Sequence of chain 1.F:
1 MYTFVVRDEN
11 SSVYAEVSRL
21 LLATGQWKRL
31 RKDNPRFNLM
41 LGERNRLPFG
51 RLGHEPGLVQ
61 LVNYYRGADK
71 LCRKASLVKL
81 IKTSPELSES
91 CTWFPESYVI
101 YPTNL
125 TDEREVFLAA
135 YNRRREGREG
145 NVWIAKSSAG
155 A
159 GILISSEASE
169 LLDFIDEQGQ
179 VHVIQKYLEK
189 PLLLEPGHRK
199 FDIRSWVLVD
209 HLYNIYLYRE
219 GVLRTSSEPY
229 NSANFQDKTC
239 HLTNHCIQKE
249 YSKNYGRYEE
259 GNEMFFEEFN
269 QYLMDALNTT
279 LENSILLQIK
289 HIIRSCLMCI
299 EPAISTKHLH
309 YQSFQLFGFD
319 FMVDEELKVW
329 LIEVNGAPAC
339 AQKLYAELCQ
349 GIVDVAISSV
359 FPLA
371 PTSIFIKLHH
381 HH

The protein below binds the small molecule below.
Small molecule (SMILES): Nc1ncnc2c1ncn2[C@@H]1O[C@H](CO[P](=O)(O)O[P](=O)(O)CP(=O)(O)O)[C@@H](O)[C@H]1O

Binding-site contacts:
Ligand atom C8 contacts residue ILE148 of chain 1.F at 3.8 Å (hydrophobic).
Ligand atom O2' contacts residue LYS198 of chain 1.F at 3.5 Å.
Ligand atom O3' contacts residue THR241 of chain 1.F at 2.0 Å (h-bond).
Ligand atom C2 contacts residue LEU186 of chain 1.F at 3.5 Å (hydrophobic).
Ligand atom O2B contacts residue ALA155 of chain 1.F at 3.1 Å (h-bond).
Ligand atom C8 contacts residue LYS150 of chain 1.F at 3.1 Å.
Ligand atom N1 contacts residue TYR185 of chain 1.F at 3.5 Å.
Ligand atom C2 contacts residue LYS198 of chain 1.F at 3.1 Å.
Ligand atom C3B contacts residue ASN242 of chain 1.F at 3.2 Å.
Ligand atom O1B contacts residue LYS74 of chain 1.F at 3.2 Å (salt-bridge).
Ligand atom O3G contacts residue GLU331 of chain 1.F at 2.1 Å (salt-bridge).
Ligand atom O2G contacts residue GLU331 of chain 1.F at 3.0 Å (salt-bridge).
Ligand atom C5 contacts residue GLN183 of chain 1.F at 3.8 Å.
Ligand atom O1B contacts residue MG1 of chain 1.Y at 2.3 Å.
Ligand atom O3G contacts residue ASN333 of chain 1.F at 2.8 Å (h-bond).
Ligand atom PB contacts residue MG1 of chain 1.Y at 3.5 Å.
Ligand atom C6 contacts residue GLN183 of chain 1.F at 3.7 Å.
Ligand atom N7 contacts residue LYS150 of chain 1.F at 2.6 Å (salt-bridge).
Ligand atom O2' contacts residue THR241 of chain 1.F at 3.6 Å.
Ligand atom O2G contacts residue ASP318 of chain 1.F at 2.5 Å (salt-bridge).
Ligand atom O1G contacts residue ARG222 of chain 1.F at 3.7 Å.
Ligand atom N3 contacts residue LYS198 of chain 1.F at 2.8 Å (salt-bridge).
Ligand atom N1 contacts residue LEU186 of chain 1.F at 2.9 Å (h-bond).
Ligand atom O2A contacts residue LYS150 of chain 1.F at 3.2 Å.
Ligand atom N6 contacts residue TYR185 of chain 1.F at 3.7 Å.
Ligand atom N6 contacts residue ILE148 of chain 1.F at 3.7 Å.
Ligand atom N7 contacts residue GLN183 of chain 1.F at 3.4 Å (h-bond).
Ligand atom O3G contacts residue MG1 of chain 1.Y at 2.2 Å.
Ligand atom O3' contacts residue ASP200 of chain 1.F at 3.7 Å.
Ligand atom O1B contacts residue GLU331 of chain 1.F at 2.6 Å (salt-bridge).
Ligand atom O2A contacts residue LYS74 of chain 1.F at 3.7 Å.
Ligand atom N6 contacts residue LYS184 of chain 1.F at 2.7 Å (salt-bridge).
Ligand atom C3' contacts residue THR241 of chain 1.F at 3.4 Å.
Ligand atom O2' contacts residue HIS239 of chain 1.F at 3.3 Å (h-bond).
Ligand atom PG contacts residue MG1 of chain 1.Y at 3.7 Å.
Ligand atom O1A contacts residue GLU331 of chain 1.F at 3.1 Å.
Ligand atom N6 contacts residue GLN183 of chain 1.F at 2.9 Å (h-bond).
Ligand atom PG contacts residue GLU331 of chain 1.F at 3.1 Å.
Ligand atom O2' contacts residue MET320 of chain 1.F at 3.7 Å.
Ligand atom C6 contacts residue LYS184 of chain 1.F at 3.7 Å.